A small-molecule ligand and the protein it binds are described below.
Small molecule (SMILES): N[C@@H](CC(=O)O)C(=O)O

Sequence of chain 1.A:
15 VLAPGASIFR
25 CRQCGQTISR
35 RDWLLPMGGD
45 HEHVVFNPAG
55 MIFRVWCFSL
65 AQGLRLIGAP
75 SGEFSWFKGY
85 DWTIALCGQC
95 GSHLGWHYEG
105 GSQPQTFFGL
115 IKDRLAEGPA

Binding-site contacts:
Ligand atom C contacts residue ALA124 of chain 1.A at 3.9 Å (hydrophobic).
Ligand atom N contacts residue ALA124 of chain 1.A at 2.4 Å.
Ligand atom OD1 contacts residue ARG24 of chain 1.A at 3.9 Å.
Ligand atom OD2 contacts residue ARG24 of chain 1.A at 2.9 Å (salt-bridge).
Ligand atom CG contacts residue ARG24 of chain 1.A at 3.8 Å.
Ligand atom O contacts residue ALA124 of chain 1.A at 3.9 Å.
Ligand atom OD1 contacts residue THR31 of chain 1.A at 4.0 Å.
Ligand atom CA contacts residue ALA124 of chain 1.A at 3.3 Å (hydrophobic).